Sequence of chain 1.B:
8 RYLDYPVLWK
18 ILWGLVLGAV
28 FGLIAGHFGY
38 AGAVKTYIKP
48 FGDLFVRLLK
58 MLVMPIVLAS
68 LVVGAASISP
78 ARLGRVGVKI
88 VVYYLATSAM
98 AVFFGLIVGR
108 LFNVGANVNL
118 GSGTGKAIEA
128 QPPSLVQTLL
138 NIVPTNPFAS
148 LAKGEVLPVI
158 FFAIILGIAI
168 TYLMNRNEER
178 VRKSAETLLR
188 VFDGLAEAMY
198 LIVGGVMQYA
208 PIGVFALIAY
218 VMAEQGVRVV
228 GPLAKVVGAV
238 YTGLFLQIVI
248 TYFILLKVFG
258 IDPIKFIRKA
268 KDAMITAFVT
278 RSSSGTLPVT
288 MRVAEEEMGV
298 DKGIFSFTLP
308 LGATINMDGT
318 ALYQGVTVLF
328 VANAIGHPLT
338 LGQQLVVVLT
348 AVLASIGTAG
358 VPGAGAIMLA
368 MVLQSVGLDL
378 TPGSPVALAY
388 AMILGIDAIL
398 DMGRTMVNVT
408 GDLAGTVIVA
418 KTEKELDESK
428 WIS

Binding-site contacts:
Ligand atom C9 contacts residue ASP398 of chain 1.B at 3.5 Å.
Ligand atom O5 contacts residue SER280 of chain 1.B at 2.9 Å (h-bond).
Ligand atom C10 contacts residue ARG278 of chain 1.B at 3.6 Å.
Ligand atom C11 contacts residue THR402 of chain 1.B at 3.4 Å.
Ligand atom C2 contacts residue ALA361 of chain 1.B at 3.7 Å (hydrophobic).
Ligand atom N3 contacts residue GLY360 of chain 1.B at 2.8 Å (h-bond).
Ligand atom O2 contacts residue ASN405 of chain 1.B at 3.9 Å.
Ligand atom C1 contacts residue MET314 of chain 1.B at 3.6 Å (hydrophobic).
Ligand atom N3 contacts residue PRO359 of chain 1.B at 3.3 Å.
Ligand atom O2 contacts residue ARG401 of chain 1.B at 2.7 Å (salt-bridge).
Ligand atom O4 contacts residue SER280 of chain 1.B at 3.4 Å.
Ligand atom O4 contacts residue MET314 of chain 1.B at 3.6 Å.
Ligand atom C6 contacts residue MET314 of chain 1.B at 3.6 Å (hydrophobic).
Ligand atom C10 contacts residue THR402 of chain 1.B at 3.1 Å.
Ligand atom O4 contacts residue THR402 of chain 1.B at 3.6 Å.
Ligand atom C8 contacts residue ASN405 of chain 1.B at 3.9 Å.
Ligand atom C7 contacts residue MET314 of chain 1.B at 3.5 Å (hydrophobic).
Ligand atom C11 contacts residue MET314 of chain 1.B at 3.8 Å (hydrophobic).
Ligand atom O4 contacts residue ASN405 of chain 1.B at 2.5 Å (h-bond).
Ligand atom O3 contacts residue ARG401 of chain 1.B at 3.0 Å (salt-bridge).
Ligand atom C8 contacts residue THR317 of chain 1.B at 3.5 Å.
Ligand atom O3 contacts residue ASP398 of chain 1.B at 3.1 Å (salt-bridge).
Ligand atom C13 contacts residue GLY360 of chain 1.B at 3.7 Å.
Ligand atom C11 contacts residue ASN405 of chain 1.B at 3.6 Å.
Ligand atom C9 contacts residue THR317 of chain 1.B at 3.2 Å.
Ligand atom O5 contacts residue MET314 of chain 1.B at 3.9 Å.
Ligand atom C9 contacts residue ARG401 of chain 1.B at 3.2 Å.
Ligand atom C11 contacts residue ARG278 of chain 1.B at 3.8 Å.
Ligand atom N2 contacts residue VAL358 of chain 1.B at 3.8 Å.
Ligand atom C10 contacts residue ASP398 of chain 1.B at 3.5 Å.
Ligand atom C11 contacts residue SER280 of chain 1.B at 3.7 Å.
Ligand atom O5 contacts residue ARG278 of chain 1.B at 3.7 Å.
Ligand atom O5 contacts residue SER279 of chain 1.B at 3.8 Å.
Ligand atom N1 contacts residue ARG278 of chain 1.B at 3.0 Å (salt-bridge).
Ligand atom N1 contacts residue THR402 of chain 1.B at 3.8 Å.
Ligand atom O5 contacts residue NA1 of chain 1.Y at 3.4 Å (h-bond).
Ligand atom C12 contacts residue GLY360 of chain 1.B at 3.5 Å.
Ligand atom N1 contacts residue ASP398 of chain 1.B at 3.5 Å (salt-bridge).
Ligand atom O2 contacts residue THR317 of chain 1.B at 2.4 Å (h-bond).
Ligand atom N2 contacts residue GLY360 of chain 1.B at 3.8 Å.

This protein binds this small molecule.
Small molecule (SMILES): COc1ccc(NNc2ccc(CO[C@H](C(=O)O)[C@H](N)C(=O)O)cc2)cc1